Binding-site contacts:
Ligand atom O7 contacts residue PRO215 of chain 1.A at 3.6 Å.
Ligand atom C8 contacts residue PHE213 of chain 1.A at 3.9 Å (hydrophobic).
Ligand atom C6 contacts residue THR161 of chain 2.A at 3.3 Å.
Ligand atom C3 contacts residue PHE213 of chain 1.A at 3.9 Å (hydrophobic).
Ligand atom O3 contacts residue ARG216 of chain 1.A at 3.9 Å.
Ligand atom C2 contacts residue ASN159 of chain 2.A at 2.5 Å.
Ligand atom C8 contacts residue PRO215 of chain 1.A at 4.2 Å (hydrophobic).
Ligand atom C1 contacts residue ASN159 of chain 2.A at 1.4 Å.
Ligand atom C8 contacts residue ARG216 of chain 1.A at 4.4 Å.
Ligand atom C3 contacts residue ASN159 of chain 2.A at 3.8 Å.
Ligand atom C2 contacts residue ARG216 of chain 1.A at 4.2 Å.
Ligand atom O5 contacts residue LEU238 of chain 2.A at 4.3 Å.
Ligand atom O7 contacts residue ARG216 of chain 1.A at 2.8 Å (salt-bridge).
Ligand atom C7 contacts residue PRO215 of chain 1.A at 4.3 Å (hydrophobic).
Ligand atom C8 contacts residue NAG1 of chain 2.F at 3.8 Å.
Ligand atom O3 contacts residue PHE213 of chain 1.A at 4.3 Å.
Ligand atom O7 contacts residue SER221 of chain 1.A at 4.4 Å.
Ligand atom C8 contacts residue NAG2 of chain 2.F at 3.9 Å.
Ligand atom O7 contacts residue ASN159 of chain 2.A at 3.6 Å.
Ligand atom C1 contacts residue PHE213 of chain 1.A at 4.0 Å (hydrophobic).
Ligand atom C8 contacts residue ILE236 of chain 2.A at 3.8 Å (hydrophobic).
Ligand atom N2 contacts residue PHE213 of chain 1.A at 3.5 Å.
Ligand atom C1 contacts residue ARG216 of chain 1.A at 4.0 Å.
Ligand atom C7 contacts residue ARG216 of chain 1.A at 3.9 Å.
Ligand atom C3 contacts residue ARG216 of chain 1.A at 4.4 Å.
Ligand atom O6 contacts residue THR161 of chain 2.A at 3.1 Å (h-bond).
Ligand atom C5 contacts residue ASP219 of chain 1.A at 4.4 Å.
Ligand atom C7 contacts residue NAG1 of chain 2.F at 4.4 Å.
Ligand atom C4 contacts residue ASN159 of chain 2.A at 4.2 Å.
Ligand atom C2 contacts residue PHE213 of chain 1.A at 4.3 Å (hydrophobic).
Ligand atom C4 contacts residue ARG216 of chain 1.A at 4.2 Å.
Ligand atom O6 contacts residue ARG216 of chain 1.A at 3.2 Å (salt-bridge).
Ligand atom C5 contacts residue LEU238 of chain 2.A at 4.2 Å (hydrophobic).
Ligand atom C5 contacts residue ASN159 of chain 2.A at 3.6 Å.
Ligand atom O5 contacts residue ASN159 of chain 2.A at 2.3 Å (h-bond).
Ligand atom O7 contacts residue ARG214 of chain 1.A at 4.3 Å.
Ligand atom C7 contacts residue ASN159 of chain 2.A at 3.5 Å.
Ligand atom C7 contacts residue PHE213 of chain 1.A at 4.2 Å (hydrophobic).
Ligand atom N2 contacts residue ASN159 of chain 2.A at 2.9 Å (h-bond).
Ligand atom C6 contacts residue LEU238 of chain 2.A at 4.1 Å (hydrophobic).

Sequence of chain 1.A:
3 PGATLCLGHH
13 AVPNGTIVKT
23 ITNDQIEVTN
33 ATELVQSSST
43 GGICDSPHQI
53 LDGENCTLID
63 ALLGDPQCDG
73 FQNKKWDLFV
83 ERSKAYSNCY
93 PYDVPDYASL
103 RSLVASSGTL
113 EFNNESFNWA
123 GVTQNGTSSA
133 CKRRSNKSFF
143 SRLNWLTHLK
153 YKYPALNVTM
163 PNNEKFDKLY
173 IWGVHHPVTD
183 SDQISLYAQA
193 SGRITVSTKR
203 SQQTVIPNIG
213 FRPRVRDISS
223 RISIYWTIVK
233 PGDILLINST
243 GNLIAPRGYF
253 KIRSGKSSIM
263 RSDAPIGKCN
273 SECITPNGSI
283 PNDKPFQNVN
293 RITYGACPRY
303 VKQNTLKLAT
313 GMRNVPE

Sequence of chain 2.A:
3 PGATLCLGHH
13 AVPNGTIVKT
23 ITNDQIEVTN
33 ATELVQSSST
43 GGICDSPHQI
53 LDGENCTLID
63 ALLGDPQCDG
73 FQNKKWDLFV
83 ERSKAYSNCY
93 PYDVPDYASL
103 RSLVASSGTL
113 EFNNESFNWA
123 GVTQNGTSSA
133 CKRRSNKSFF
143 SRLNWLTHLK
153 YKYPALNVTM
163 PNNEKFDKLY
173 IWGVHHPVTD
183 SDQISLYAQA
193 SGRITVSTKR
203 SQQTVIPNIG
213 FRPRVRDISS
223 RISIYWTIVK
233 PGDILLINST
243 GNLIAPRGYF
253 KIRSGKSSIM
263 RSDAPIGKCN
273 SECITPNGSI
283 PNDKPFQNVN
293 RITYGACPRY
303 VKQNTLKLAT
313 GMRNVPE

The small molecule below binds the protein below.
Small molecule (SMILES): CC(=O)N[C@H]1[C@H](O[C@H]2[C@H](O)[C@@H](NC(C)=O)CO[C@@H]2CO)O[C@H](CO)[C@@H](O[C@@H]2O[C@H](CO)[C@@H](O)[C@H](O)[C@@H]2O)[C@@H]1O